Sequence of chain 1.A:
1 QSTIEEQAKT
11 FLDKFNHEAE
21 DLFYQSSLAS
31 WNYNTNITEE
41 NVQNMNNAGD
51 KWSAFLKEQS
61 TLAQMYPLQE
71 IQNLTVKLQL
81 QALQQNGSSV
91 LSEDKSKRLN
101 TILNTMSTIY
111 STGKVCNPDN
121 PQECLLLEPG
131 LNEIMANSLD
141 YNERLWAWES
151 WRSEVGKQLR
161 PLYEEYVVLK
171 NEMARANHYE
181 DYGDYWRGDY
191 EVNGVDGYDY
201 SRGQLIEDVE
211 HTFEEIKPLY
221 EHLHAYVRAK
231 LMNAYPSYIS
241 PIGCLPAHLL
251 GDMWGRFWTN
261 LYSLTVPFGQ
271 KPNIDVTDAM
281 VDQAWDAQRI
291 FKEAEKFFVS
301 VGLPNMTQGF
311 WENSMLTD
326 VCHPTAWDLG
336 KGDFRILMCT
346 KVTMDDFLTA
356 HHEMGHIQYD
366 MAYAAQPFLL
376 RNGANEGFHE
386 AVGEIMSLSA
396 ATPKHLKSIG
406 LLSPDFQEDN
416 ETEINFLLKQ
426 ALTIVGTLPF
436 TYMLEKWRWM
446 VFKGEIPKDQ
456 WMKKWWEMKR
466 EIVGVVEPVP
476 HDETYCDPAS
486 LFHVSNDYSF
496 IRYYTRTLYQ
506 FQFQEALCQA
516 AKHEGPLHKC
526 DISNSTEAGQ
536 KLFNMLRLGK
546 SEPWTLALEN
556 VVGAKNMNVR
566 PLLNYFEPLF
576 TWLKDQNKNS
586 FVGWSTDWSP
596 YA

This protein binds this small molecule.
Small molecule (SMILES): CC(C)C[C@@H]1NC(=O)[C@H](Cc2ccc(O)cc2)NC(=O)[C@@H]2CCCN2C(=O)[C@H](CC(C)C)NC(=O)[C@H](CCCN=C(N)N)NC(=O)[C@H](C(C)C)NC(=O)[C@H](CO)NC(=O)[C@H](CCCN=C(N)N)NC(=O)[C@H](CCC(N)=O)NC(=O)[C@H](Cc2ccccc2)NC(=O)[C@H](Cc2ccc(O)cc2)NC(=O)CSC[C@@H](C(N)=O)NC(=O)[C@H](CCCN=C(N)N)NC1=O

Binding-site contacts:
Ligand atom CB contacts residue ALA82 of chain 1.A at 3.5 Å (hydrophobic).
Ligand atom CB contacts residue LEU56 of chain 1.A at 3.6 Å (hydrophobic).
Ligand atom C contacts residue PHE23 of chain 1.A at 3.7 Å (hydrophobic).
Ligand atom O contacts residue TRP52 of chain 1.A at 3.3 Å (h-bond).
Ligand atom CE1 contacts residue GLY49 of chain 1.A at 3.5 Å.
Ligand atom NH2 contacts residue ARG376 of chain 1.A at 3.6 Å (salt-bridge).
Ligand atom CG2 contacts residue ALA82 of chain 1.A at 3.6 Å (hydrophobic).
Ligand atom CB contacts residue GLN85 of chain 1.A at 3.4 Å.
Ligand atom O contacts residue PHE23 of chain 1.A at 3.7 Å.
Ligand atom O contacts residue PHE23 of chain 1.A at 3.6 Å.
Ligand atom CZ contacts residue TYR185 of chain 1.A at 3.6 Å (hydrophobic).
Ligand atom CG contacts residue TYR185 of chain 1.A at 3.4 Å (hydrophobic).
Ligand atom CD1 contacts residue TYR493 of chain 1.A at 3.6 Å (hydrophobic).
Ligand atom CZ contacts residue ARG376 of chain 1.A at 3.5 Å.
Ligand atom NH1 contacts residue ASP333 of chain 1.A at 3.2 Å (salt-bridge).
Ligand atom O contacts residue ASN377 of chain 1.A at 2.8 Å (h-bond).
Ligand atom NH2 contacts residue ASP333 of chain 1.A at 2.9 Å (salt-bridge).
Ligand atom C contacts residue PHE23 of chain 1.A at 3.6 Å (hydrophobic).
Ligand atom OH contacts residue THR330 of chain 1.A at 3.5 Å.
Ligand atom NH2 contacts residue ASN104 of chain 1.A at 3.4 Å (h-bond).
Ligand atom CG1 contacts residue ALA82 of chain 1.A at 3.5 Å (hydrophobic).
Ligand atom NH2 contacts residue TYR179 of chain 1.A at 3.6 Å.
Ligand atom O contacts residue ASN34 of chain 1.A at 3.2 Å (h-bond).
Ligand atom N contacts residue PHE23 of chain 1.A at 3.6 Å.
Ligand atom CD2 contacts residue SER26 of chain 1.A at 3.1 Å.
Ligand atom CZ contacts residue ASP333 of chain 1.A at 3.7 Å.
Ligand atom NE contacts residue PHE373 of chain 1.A at 3.6 Å.
Ligand atom O contacts residue MET45 of chain 1.A at 3.6 Å.
Ligand atom NE contacts residue TYR185 of chain 1.A at 3.1 Å (h-bond).
Ligand atom O contacts residue SER30 of chain 1.A at 3.0 Å (h-bond).
Ligand atom CD contacts residue TYR185 of chain 1.A at 3.6 Å (hydrophobic).
Ligand atom NH1 contacts residue ARG376 of chain 1.A at 3.1 Å (salt-bridge).
Ligand atom CG contacts residue PHE373 of chain 1.A at 3.4 Å (hydrophobic).
Ligand atom NE contacts residue GLN85 of chain 1.A at 3.6 Å.
Ligand atom CE2 contacts residue SER26 of chain 1.A at 2.9 Å.
Ligand atom CD contacts residue PHE373 of chain 1.A at 3.3 Å (hydrophobic).
Ligand atom NH2 contacts residue TYR185 of chain 1.A at 3.1 Å (h-bond).
Ligand atom NH1 contacts residue TYR185 of chain 1.A at 3.5 Å (h-bond).
Ligand atom NH1 contacts residue SER107 of chain 1.A at 3.4 Å (h-bond).
Ligand atom CB contacts residue TRP52 of chain 1.A at 3.5 Å (hydrophobic).